A small-molecule ligand and the protein it binds are described below.
Small molecule (SMILES): CC(C)Cn1c(=O)n(C)c(=O)c2nc[nH]c21

Sequence of chain 1.B:
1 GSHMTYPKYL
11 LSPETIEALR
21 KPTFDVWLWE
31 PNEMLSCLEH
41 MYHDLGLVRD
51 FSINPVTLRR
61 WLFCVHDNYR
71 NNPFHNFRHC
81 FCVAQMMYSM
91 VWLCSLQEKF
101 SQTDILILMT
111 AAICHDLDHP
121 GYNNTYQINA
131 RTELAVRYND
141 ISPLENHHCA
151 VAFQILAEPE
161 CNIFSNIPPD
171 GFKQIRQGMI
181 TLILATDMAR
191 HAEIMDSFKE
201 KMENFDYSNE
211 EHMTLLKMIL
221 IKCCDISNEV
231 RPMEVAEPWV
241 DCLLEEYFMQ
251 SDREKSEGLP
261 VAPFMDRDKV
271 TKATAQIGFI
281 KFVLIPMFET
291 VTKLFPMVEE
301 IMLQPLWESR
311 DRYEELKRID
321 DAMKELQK

Binding-site contacts:
Ligand atom N3 contacts residue TYR247 of chain 1.B at 3.1 Å (h-bond).
Ligand atom C5 contacts residue LEU243 of chain 1.B at 3.4 Å (hydrophobic).
Ligand atom C10 contacts residue ILE226 of chain 1.B at 3.6 Å (hydrophobic).
Ligand atom C2 contacts residue PHE279 of chain 1.B at 3.7 Å (hydrophobic).
Ligand atom C11 contacts residue PHE264 of chain 1.B at 3.8 Å (hydrophobic).
Ligand atom O6 contacts residue LEU243 of chain 1.B at 3.5 Å.
Ligand atom C13 contacts residue PHE279 of chain 1.B at 4.3 Å (hydrophobic).
Ligand atom N1 contacts residue TYR247 of chain 1.B at 3.7 Å.
Ligand atom C4 contacts residue TYR247 of chain 1.B at 3.5 Å (hydrophobic).
Ligand atom N7 contacts residue ALA275 of chain 1.B at 4.4 Å.
Ligand atom N7 contacts residue LEU243 of chain 1.B at 3.4 Å.
Ligand atom N9 contacts residue PHE279 of chain 1.B at 3.9 Å.
Ligand atom O2 contacts residue TYR247 of chain 1.B at 3.5 Å (h-bond).
Ligand atom N9 contacts residue TYR247 of chain 1.B at 4.2 Å.
Ligand atom C6 contacts residue LEU243 of chain 1.B at 3.5 Å (hydrophobic).
Ligand atom N3 contacts residue PHE279 of chain 1.B at 3.8 Å.
Ligand atom O2 contacts residue PHE279 of chain 1.B at 4.3 Å.
Ligand atom C8 contacts residue PHE279 of chain 1.B at 3.8 Å (hydrophobic).
Ligand atom C11 contacts residue TYR247 of chain 1.B at 3.4 Å (hydrophobic).
Ligand atom C10 contacts residue PHE279 of chain 1.B at 4.0 Å (hydrophobic).
Ligand atom N1 contacts residue LEU243 of chain 1.B at 4.3 Å.
Ligand atom C5 contacts residue PHE279 of chain 1.B at 3.6 Å (hydrophobic).
Ligand atom N1 contacts residue PHE279 of chain 1.B at 3.5 Å.
Ligand atom C2 contacts residue TYR247 of chain 1.B at 3.1 Å (hydrophobic).
Ligand atom C5 contacts residue GLN276 of chain 1.B at 4.1 Å.
Ligand atom C4 contacts residue PHE279 of chain 1.B at 3.6 Å (hydrophobic).
Ligand atom C8 contacts residue GLN276 of chain 1.B at 3.1 Å.
Ligand atom C5 contacts residue TYR247 of chain 1.B at 4.1 Å (hydrophobic).
Ligand atom C6 contacts residue TYR247 of chain 1.B at 4.1 Å (hydrophobic).
Ligand atom C8 contacts residue ALA275 of chain 1.B at 3.4 Å (hydrophobic).
Ligand atom C8 contacts residue LEU243 of chain 1.B at 4.1 Å (hydrophobic).
Ligand atom C4 contacts residue LEU243 of chain 1.B at 4.1 Å (hydrophobic).
Ligand atom C13 contacts residue MET188 of chain 1.B at 3.7 Å (hydrophobic).
Ligand atom N7 contacts residue GLN276 of chain 1.B at 2.8 Å (h-bond).
Ligand atom C12 contacts residue PHE279 of chain 1.B at 4.1 Å (hydrophobic).
Ligand atom C6 contacts residue PHE279 of chain 1.B at 3.3 Å (hydrophobic).
Ligand atom O2 contacts residue MET188 of chain 1.B at 4.0 Å.
Ligand atom O6 contacts residue PHE279 of chain 1.B at 3.4 Å.
Ligand atom N7 contacts residue PHE279 of chain 1.B at 3.6 Å.
Ligand atom N9 contacts residue ALA275 of chain 1.B at 4.1 Å.